Binding-site contacts:
Ligand atom C03 contacts residue VAL135 of chain 1.D at 4.0 Å (hydrophobic).
Ligand atom C15 contacts residue GLN48 of chain 1.D at 2.9 Å.
Ligand atom C11 contacts residue TYR45 of chain 1.D at 4.1 Å (hydrophobic).
Ligand atom C16 contacts residue GLN48 of chain 1.D at 3.3 Å.
Ligand atom C12 contacts residue TYR21 of chain 1.D at 4.0 Å (hydrophobic).
Ligand atom C06 contacts residue GLU19 of chain 1.D at 3.4 Å.
Ligand atom O14 contacts residue GLU19 of chain 1.D at 3.9 Å.
Ligand atom C12 contacts residue THR20 of chain 1.D at 3.7 Å.
Ligand atom C09 contacts residue ARG18 of chain 1.D at 3.0 Å.
Ligand atom O14 contacts residue LYS86 of chain 1.D at 2.8 Å (salt-bridge).
Ligand atom C08 contacts residue ARG18 of chain 1.D at 4.0 Å.
Ligand atom C10 contacts residue GLN48 of chain 1.D at 3.6 Å.
Ligand atom C09 contacts residue GLU19 of chain 1.D at 4.1 Å.
Ligand atom C10 contacts residue ARG18 of chain 1.D at 2.6 Å.
Ligand atom C02 contacts residue LYS86 of chain 1.D at 3.4 Å.
Ligand atom C10 contacts residue TYR45 of chain 1.D at 3.3 Å (hydrophobic).
Ligand atom C15 contacts residue GLU19 of chain 1.D at 4.0 Å.
Ligand atom N07 contacts residue LYS86 of chain 1.D at 2.9 Å (salt-bridge).
Ligand atom C06 contacts residue LYS86 of chain 1.D at 4.0 Å.
Ligand atom C11 contacts residue ARG18 of chain 1.D at 3.4 Å.
Ligand atom N07 contacts residue GLN48 of chain 1.D at 4.0 Å.
Ligand atom C12 contacts residue GLU19 of chain 1.D at 3.6 Å.
Ligand atom C08 contacts residue GLN48 of chain 1.D at 3.6 Å.
Ligand atom C16 contacts residue GLU19 of chain 1.D at 3.6 Å.
Ligand atom C06 contacts residue GLN48 of chain 1.D at 4.2 Å.
Ligand atom C13 contacts residue LYS86 of chain 1.D at 3.3 Å.
Ligand atom N07 contacts residue GLU19 of chain 1.D at 3.3 Å (salt-bridge).
Ligand atom C13 contacts residue GLU19 of chain 1.D at 3.7 Å.
Ligand atom C08 contacts residue LYS86 of chain 1.D at 3.4 Å.
Ligand atom C15 contacts residue ARG18 of chain 1.D at 3.3 Å.
Ligand atom C09 contacts residue GLN48 of chain 1.D at 3.1 Å.
Ligand atom C11 contacts residue PHE49 of chain 1.D at 3.9 Å (hydrophobic).
Ligand atom C12 contacts residue LEU55 of chain 1.D at 4.1 Å (hydrophobic).
Ligand atom C11 contacts residue THR20 of chain 1.D at 3.5 Å.
Ligand atom C08 contacts residue GLU19 of chain 1.D at 3.7 Å.
Ligand atom C04 contacts residue VAL135 of chain 1.D at 3.4 Å (hydrophobic).
Ligand atom C01 contacts residue LYS86 of chain 1.D at 3.3 Å.
Ligand atom C02 contacts residue TRP102 of chain 1.D at 4.0 Å (hydrophobic).
Ligand atom C04 contacts residue GLU19 of chain 1.D at 3.4 Å.
Ligand atom N05 contacts residue GLU19 of chain 1.D at 3.9 Å.

This protein binds this small molecule.
Small molecule (SMILES): CCCCNc1ccc2cccc(O)c2n1

Sequence of chain 1.D:
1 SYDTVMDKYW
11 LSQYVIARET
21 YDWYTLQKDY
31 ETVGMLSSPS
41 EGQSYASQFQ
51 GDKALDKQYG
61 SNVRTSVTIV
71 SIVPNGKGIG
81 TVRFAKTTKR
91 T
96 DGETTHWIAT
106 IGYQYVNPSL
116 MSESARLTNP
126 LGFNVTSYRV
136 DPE